The small molecule below binds the protein below.
Small molecule (SMILES): C[C@H](CCCC(C)(C)O)[C@@H]1CCCC[C@H]2/C(=C/C=C3C[C@@H](O)C[C@H](O)C3)CCC[C@@]21C

Binding-site contacts:
Ligand atom C10 contacts residue VAL177 of chain 1.A at 3.6 Å (hydrophobic).
Ligand atom C29 contacts residue TYR24 of chain 1.A at 3.5 Å (hydrophobic).
Ligand atom O16 contacts residue HIS272 of chain 1.A at 2.9 Å (h-bond).
Ligand atom O30 contacts residue SER152 of chain 1.A at 3.3 Å.
Ligand atom C14 contacts residue HIS182 of chain 1.A at 3.8 Å.
Ligand atom O27 contacts residue ARG151 of chain 1.A at 2.7 Å (salt-bridge).
Ligand atom O30 contacts residue TYR24 of chain 1.A at 2.9 Å (h-bond).
Ligand atom C12 contacts residue HIS182 of chain 1.A at 3.7 Å.
Ligand atom C17 contacts residue LEU289 of chain 1.A at 4.0 Å (hydrophobic).
Ligand atom O30 contacts residue ARG151 of chain 1.A at 3.8 Å.
Ligand atom C29 contacts residue SER155 of chain 1.A at 3.7 Å.
Ligand atom C31 contacts residue SER155 of chain 1.A at 3.8 Å.
Ligand atom C17 contacts residue LEU104 of chain 1.A at 4.0 Å (hydrophobic).
Ligand atom C29 contacts residue CYS165 of chain 1.A at 4.0 Å (hydrophobic).
Ligand atom C24 contacts residue SER152 of chain 1.A at 3.8 Å.
Ligand atom C22 contacts residue SER152 of chain 1.A at 3.5 Å.
Ligand atom C28 contacts residue TYR24 of chain 1.A at 3.8 Å (hydrophobic).
Ligand atom C1 contacts residue VAL111 of chain 1.A at 3.9 Å (hydrophobic).
Ligand atom C17 contacts residue TYR276 of chain 1.A at 4.0 Å (hydrophobic).
Ligand atom O30 contacts residue SER155 of chain 1.A at 2.9 Å (h-bond).
Ligand atom C17 contacts residue HIS182 of chain 1.A at 3.9 Å.
Ligand atom C25 contacts residue SER114 of chain 1.A at 3.6 Å.
Ligand atom C19 contacts residue TRP163 of chain 1.A at 3.5 Å (hydrophobic).
Ligand atom C6 contacts residue MET149 of chain 1.A at 4.0 Å (hydrophobic).
Ligand atom C26 contacts residue ARG151 of chain 1.A at 3.8 Å.
Ligand atom O16 contacts residue HIS182 of chain 1.A at 2.9 Å (h-bond).
Ligand atom C11 contacts residue VAL111 of chain 1.A at 3.6 Å (hydrophobic).
Ligand atom O27 contacts residue SER114 of chain 1.A at 3.0 Å (h-bond).
Ligand atom C10 contacts residue HIS182 of chain 1.A at 3.5 Å.
Ligand atom C31 contacts residue CYS165 of chain 1.A at 3.5 Å (hydrophobic).
Ligand atom C23 contacts residue SER152 of chain 1.A at 3.5 Å.
Ligand atom C29 contacts residue TYR28 of chain 1.A at 3.6 Å (hydrophobic).
Ligand atom C26 contacts residue SER114 of chain 1.A at 3.8 Å.
Ligand atom C13 contacts residue VAL111 of chain 1.A at 4.0 Å (hydrophobic).
Ligand atom C5 contacts residue ILE145 of chain 1.A at 4.0 Å (hydrophobic).
Ligand atom C17 contacts residue LEU279 of chain 1.A at 3.8 Å (hydrophobic).
Ligand atom C5 contacts residue MET149 of chain 1.A at 4.0 Å (hydrophobic).
Ligand atom C5 contacts residue ILE148 of chain 1.A at 3.8 Å (hydrophobic).
Ligand atom C25 contacts residue LEU110 of chain 1.A at 4.0 Å (hydrophobic).
Ligand atom C4 contacts residue ILE148 of chain 1.A at 3.5 Å (hydrophobic).

Sequence of chain 1.A:
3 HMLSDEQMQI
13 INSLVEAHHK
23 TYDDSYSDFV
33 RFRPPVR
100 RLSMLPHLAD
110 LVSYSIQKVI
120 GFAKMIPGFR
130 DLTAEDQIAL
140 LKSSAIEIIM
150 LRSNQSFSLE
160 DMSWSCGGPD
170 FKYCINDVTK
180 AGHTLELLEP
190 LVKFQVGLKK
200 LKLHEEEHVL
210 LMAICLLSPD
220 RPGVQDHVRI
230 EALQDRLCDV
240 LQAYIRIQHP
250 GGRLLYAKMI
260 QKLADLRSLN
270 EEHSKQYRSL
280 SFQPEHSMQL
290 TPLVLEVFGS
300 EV